Binding-site contacts:
Ligand atom C2 contacts residue LYS38 of chain 1.D at 4.0 Å.
Ligand atom C8 contacts residue LYS38 of chain 1.D at 3.7 Å.
Ligand atom C1 contacts residue LYS38 of chain 1.D at 3.9 Å.
Ligand atom O5 contacts residue ASN102 of chain 1.D at 2.4 Å (h-bond).
Ligand atom C3 contacts residue ASN102 of chain 1.D at 3.8 Å.
Ligand atom C7 contacts residue ASN102 of chain 1.D at 4.0 Å.
Ligand atom O6 contacts residue ASN102 of chain 1.D at 3.9 Å.
Ligand atom C1 contacts residue ASN102 of chain 1.D at 1.4 Å.
Ligand atom N2 contacts residue ASN102 of chain 1.D at 2.9 Å (h-bond).
Ligand atom O7 contacts residue THR104 of chain 1.D at 4.4 Å.
Ligand atom C2 contacts residue ASN102 of chain 1.D at 2.6 Å.
Ligand atom C7 contacts residue LYS38 of chain 1.D at 3.9 Å.
Ligand atom C4 contacts residue ASN102 of chain 1.D at 4.3 Å.
Ligand atom N2 contacts residue LYS38 of chain 1.D at 3.1 Å (salt-bridge).
Ligand atom C5 contacts residue ASN102 of chain 1.D at 3.7 Å.

Sequence of chain 1.D:
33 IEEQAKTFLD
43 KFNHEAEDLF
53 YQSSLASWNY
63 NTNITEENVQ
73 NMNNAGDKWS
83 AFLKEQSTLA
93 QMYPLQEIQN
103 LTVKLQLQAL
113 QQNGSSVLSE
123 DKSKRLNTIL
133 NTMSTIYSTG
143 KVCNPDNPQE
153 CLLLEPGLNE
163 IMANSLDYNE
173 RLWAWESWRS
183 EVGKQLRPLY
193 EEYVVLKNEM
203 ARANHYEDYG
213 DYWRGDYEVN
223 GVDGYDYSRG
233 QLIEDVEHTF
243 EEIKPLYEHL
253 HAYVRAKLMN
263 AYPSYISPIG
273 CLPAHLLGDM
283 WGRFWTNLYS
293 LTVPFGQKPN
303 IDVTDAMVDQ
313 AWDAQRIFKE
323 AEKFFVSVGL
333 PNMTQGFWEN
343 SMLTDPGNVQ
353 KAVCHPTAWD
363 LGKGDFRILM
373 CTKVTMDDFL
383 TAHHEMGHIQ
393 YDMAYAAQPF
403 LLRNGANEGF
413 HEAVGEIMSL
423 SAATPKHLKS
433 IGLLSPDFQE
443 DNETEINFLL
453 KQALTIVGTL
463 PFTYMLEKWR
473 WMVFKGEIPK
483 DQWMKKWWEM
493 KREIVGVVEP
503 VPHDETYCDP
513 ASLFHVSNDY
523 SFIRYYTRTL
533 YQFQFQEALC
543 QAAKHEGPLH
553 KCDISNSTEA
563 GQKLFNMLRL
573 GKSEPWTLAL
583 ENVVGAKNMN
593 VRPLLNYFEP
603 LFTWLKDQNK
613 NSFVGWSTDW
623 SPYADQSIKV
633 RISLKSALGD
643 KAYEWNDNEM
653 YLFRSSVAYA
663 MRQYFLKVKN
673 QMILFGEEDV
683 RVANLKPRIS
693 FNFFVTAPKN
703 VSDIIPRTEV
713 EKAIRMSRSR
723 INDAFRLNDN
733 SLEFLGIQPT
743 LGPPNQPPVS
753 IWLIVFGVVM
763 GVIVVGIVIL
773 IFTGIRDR

The small molecule below binds the protein below.
Small molecule (SMILES): CC(=O)N[C@H]1[C@H](O[C@H]2[C@H](O)[C@@H](NC(C)=O)CO[C@@H]2CO)O[C@H](CO)[C@@H](O)[C@@H]1O